A protein and the small-molecule ligand that binds it are described below.
Small molecule (SMILES): C[C@@H]1Cc2c([nH]c3ccccc23)[C@@H](c2c(F)cc(OCCN3CC(CF)C3)cc2F)N1CC(C)(C)F

Binding-site contacts:
Ligand atom C9 contacts residue ARG121 of chain 1.D at 3.5 Å.
Ligand atom F22 contacts residue GLY248 of chain 1.D at 3.3 Å.
Ligand atom C21 contacts residue LEU252 of chain 1.D at 3.6 Å (hydrophobic).
Ligand atom C5 contacts residue PHE131 of chain 1.D at 3.8 Å (hydrophobic).
Ligand atom C8 contacts residue ARG121 of chain 1.D at 3.5 Å.
Ligand atom C36 contacts residue VAL261 of chain 1.D at 3.8 Å (hydrophobic).
Ligand atom C34 contacts residue ASP78 of chain 1.D at 3.7 Å.
Ligand atom C31 contacts residue ASP78 of chain 1.D at 3.6 Å.
Ligand atom C37 contacts residue ASP78 of chain 1.D at 3.1 Å.
Ligand atom N33 contacts residue ASP78 of chain 1.D at 2.7 Å (salt-bridge).
Ligand atom F29 contacts residue MET70 of chain 1.D at 3.3 Å.
Ligand atom C37 contacts residue LEU81 of chain 1.D at 3.6 Å (hydrophobic).
Ligand atom C20 contacts residue ILE151 of chain 1.D at 3.5 Å (hydrophobic).
Ligand atom N12 contacts residue ALA77 of chain 1.D at 3.7 Å.
Ligand atom C32 contacts residue VAL261 of chain 1.D at 3.6 Å (hydrophobic).
Ligand atom C25 contacts residue ALA77 of chain 1.D at 3.5 Å (hydrophobic).
Ligand atom F39 contacts residue LEU111 of chain 1.D at 3.7 Å.
Ligand atom C35 contacts residue ASP78 of chain 1.D at 3.7 Å.
Ligand atom F39 contacts residue ALA77 of chain 1.D at 3.7 Å.
Ligand atom C9 contacts residue GLU80 of chain 1.D at 3.6 Å.
Ligand atom N12 contacts residue LEU73 of chain 1.D at 3.3 Å (h-bond).
Ligand atom C6 contacts residue PHE131 of chain 1.D at 3.8 Å (hydrophobic).
Ligand atom F29 contacts residue LEU73 of chain 1.D at 3.4 Å.
Ligand atom F38 contacts residue LEU266 of chain 1.D at 3.1 Å.
Ligand atom C35 contacts residue VAL261 of chain 1.D at 3.9 Å (hydrophobic).
Ligand atom C34 contacts residue PRO262 of chain 1.D at 3.4 Å (hydrophobic).
Ligand atom C7 contacts residue LEU114 of chain 1.D at 3.7 Å (hydrophobic).
Ligand atom C8 contacts residue LEU118 of chain 1.D at 3.8 Å (hydrophobic).
Ligand atom C32 contacts residue ASP78 of chain 1.D at 3.6 Å.
Ligand atom F39 contacts residue LEU114 of chain 1.D at 3.8 Å.
Ligand atom C8 contacts residue LEU114 of chain 1.D at 3.5 Å (hydrophobic).
Ligand atom C7 contacts residue LEU118 of chain 1.D at 3.7 Å (hydrophobic).
Ligand atom C34 contacts residue VAL261 of chain 1.D at 3.5 Å (hydrophobic).
Ligand atom C21 contacts residue MET148 of chain 1.D at 3.7 Å (hydrophobic).
Ligand atom C20 contacts residue MET148 of chain 1.D at 3.4 Å (hydrophobic).
Ligand atom C36 contacts residue ASP78 of chain 1.D at 3.5 Å.
Ligand atom C27 contacts residue THR74 of chain 1.D at 3.4 Å.
Ligand atom C35 contacts residue PRO262 of chain 1.D at 3.8 Å (hydrophobic).
Ligand atom C24 contacts residue ALA77 of chain 1.D at 3.6 Å (hydrophobic).
Ligand atom C1 contacts residue PHE131 of chain 1.D at 3.5 Å (hydrophobic).

Sequence of chain 1.D:
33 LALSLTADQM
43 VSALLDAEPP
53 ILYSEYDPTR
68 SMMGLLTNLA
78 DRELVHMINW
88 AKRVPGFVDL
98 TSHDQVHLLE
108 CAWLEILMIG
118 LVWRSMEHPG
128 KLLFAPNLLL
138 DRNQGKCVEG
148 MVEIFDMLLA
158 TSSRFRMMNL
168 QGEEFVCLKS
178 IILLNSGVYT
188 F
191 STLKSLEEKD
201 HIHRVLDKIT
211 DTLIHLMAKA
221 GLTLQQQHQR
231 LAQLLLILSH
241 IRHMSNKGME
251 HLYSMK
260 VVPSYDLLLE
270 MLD